This protein binds this small molecule.
Small molecule (SMILES): C[C@@H](O[C@@H]1[C@@H](N)[C@H](O)O[C@H](CO)[C@H]1O)C(=O)O

Binding-site contacts:
Ligand atom C5 contacts residue ASP81 of chain 1.G at 3.9 Å.
Ligand atom O5 contacts residue GLU31 of chain 1.H at 4.3 Å.
Ligand atom O5 contacts residue ALA30 of chain 1.H at 3.1 Å (h-bond).
Ligand atom C4 contacts residue PHE123 of chain 1.G at 4.3 Å (hydrophobic).
Ligand atom C9 contacts residue GLY98 of chain 1.G at 4.4 Å.
Ligand atom C6 contacts residue ASP81 of chain 1.G at 3.5 Å.
Ligand atom C3 contacts residue GLY99 of chain 1.G at 3.8 Å.
Ligand atom O4 contacts residue ASP81 of chain 1.G at 2.7 Å (salt-bridge).
Ligand atom C7 contacts residue GLY99 of chain 1.G at 3.7 Å.
Ligand atom C5 contacts residue PHE123 of chain 1.G at 3.6 Å (hydrophobic).
Ligand atom C6 contacts residue PHE123 of chain 1.G at 3.6 Å (hydrophobic).
Ligand atom C6 contacts residue ALA30 of chain 1.H at 3.9 Å (hydrophobic).
Ligand atom O4 contacts residue PHE123 of chain 1.G at 3.4 Å.
Ligand atom C4 contacts residue ASP81 of chain 1.G at 3.4 Å.
Ligand atom C4 contacts residue GLY98 of chain 1.G at 4.2 Å.
Ligand atom O6 contacts residue GLY29 of chain 1.H at 3.3 Å.
Ligand atom O4 contacts residue GLY98 of chain 1.G at 4.1 Å.
Ligand atom C1 contacts residue ALA30 of chain 1.H at 4.0 Å (hydrophobic).
Ligand atom O3 contacts residue GLY99 of chain 1.G at 2.9 Å (h-bond).
Ligand atom C6 contacts residue GLU31 of chain 1.H at 3.6 Å.
Ligand atom O6 contacts residue ALA30 of chain 1.H at 3.0 Å (h-bond).
Ligand atom C4 contacts residue ASN125 of chain 1.G at 3.8 Å.
Ligand atom C9 contacts residue TYR100 of chain 1.G at 3.4 Å (hydrophobic).
Ligand atom C3 contacts residue ASN125 of chain 1.G at 3.9 Å.
Ligand atom O4 contacts residue ASN125 of chain 1.G at 2.7 Å (h-bond).
Ligand atom C6 contacts residue ALA80 of chain 1.G at 3.7 Å (hydrophobic).
Ligand atom O1 contacts residue ALA30 of chain 1.H at 3.8 Å.
Ligand atom O5 contacts residue GLY29 of chain 1.H at 4.1 Å.
Ligand atom C4 contacts residue GLY99 of chain 1.G at 3.7 Å.
Ligand atom C9 contacts residue GLY97 of chain 1.G at 3.7 Å.
Ligand atom C3 contacts residue GLY98 of chain 1.G at 4.4 Å.
Ligand atom C5 contacts residue ALA30 of chain 1.H at 4.1 Å (hydrophobic).
Ligand atom O6 contacts residue ALA80 of chain 1.G at 3.4 Å.
Ligand atom C9 contacts residue GLY99 of chain 1.G at 3.6 Å.
Ligand atom O6 contacts residue ASP81 of chain 1.G at 3.0 Å (salt-bridge).
Ligand atom O3 contacts residue GLY98 of chain 1.G at 3.8 Å.
Ligand atom O4 contacts residue GLY99 of chain 1.G at 3.4 Å (h-bond).
Ligand atom O3 contacts residue ASN125 of chain 1.G at 4.1 Å.
Ligand atom C7 contacts residue ASN125 of chain 1.G at 4.4 Å.
Ligand atom O6 contacts residue GLU31 of chain 1.H at 2.9 Å (salt-bridge).

Sequence of chain 1.G:
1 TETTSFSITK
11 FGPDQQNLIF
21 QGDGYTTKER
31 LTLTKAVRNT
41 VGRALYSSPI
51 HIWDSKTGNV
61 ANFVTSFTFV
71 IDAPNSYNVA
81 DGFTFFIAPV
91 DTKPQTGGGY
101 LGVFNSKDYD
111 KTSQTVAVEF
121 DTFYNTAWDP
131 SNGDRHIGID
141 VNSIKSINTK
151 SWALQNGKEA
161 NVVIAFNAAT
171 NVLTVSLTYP

Sequence of chain 1.H:
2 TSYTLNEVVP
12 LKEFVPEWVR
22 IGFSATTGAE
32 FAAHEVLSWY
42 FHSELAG